Sequence of chain 1.A:
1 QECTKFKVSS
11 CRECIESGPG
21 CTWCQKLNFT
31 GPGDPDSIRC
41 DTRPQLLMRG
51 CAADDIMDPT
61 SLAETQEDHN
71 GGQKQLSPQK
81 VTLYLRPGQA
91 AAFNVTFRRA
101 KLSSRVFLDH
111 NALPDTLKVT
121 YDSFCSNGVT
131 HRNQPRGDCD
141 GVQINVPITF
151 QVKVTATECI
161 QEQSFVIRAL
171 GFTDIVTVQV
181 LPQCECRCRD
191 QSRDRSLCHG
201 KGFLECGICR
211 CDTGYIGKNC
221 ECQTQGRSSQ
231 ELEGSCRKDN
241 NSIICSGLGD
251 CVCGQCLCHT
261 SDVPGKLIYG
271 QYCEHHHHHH

The protein below binds the small molecule below.
Small molecule (SMILES): CC(=O)N[C@@H]1[C@@H](O)[C@H](O)[C@@H](CO)O[C@H]1O

Binding-site contacts:
Ligand atom C4 contacts residue ASN94 of chain 1.A at 4.1 Å.
Ligand atom C3 contacts residue GLN151 of chain 1.A at 3.9 Å.
Ligand atom C7 contacts residue GLN151 of chain 1.A at 3.8 Å.
Ligand atom C1 contacts residue GLN151 of chain 1.A at 4.3 Å.
Ligand atom C3 contacts residue ASN94 of chain 1.A at 3.6 Å.
Ligand atom C8 contacts residue GLN151 of chain 1.A at 3.7 Å.
Ligand atom N2 contacts residue GLN151 of chain 1.A at 3.0 Å (h-bond).
Ligand atom C1 contacts residue PHE124 of chain 1.A at 4.5 Å (hydrophobic).
Ligand atom C1 contacts residue THR149 of chain 1.A at 4.1 Å.
Ligand atom C5 contacts residue ASN94 of chain 1.A at 3.7 Å.
Ligand atom C1 contacts residue ASN94 of chain 1.A at 1.4 Å.
Ligand atom O5 contacts residue PHE124 of chain 1.A at 4.3 Å.
Ligand atom C8 contacts residue ASN94 of chain 1.A at 4.3 Å.
Ligand atom O3 contacts residue GLN151 of chain 1.A at 4.2 Å.
Ligand atom C8 contacts residue PHE93 of chain 1.A at 4.2 Å (hydrophobic).
Ligand atom C2 contacts residue GLN151 of chain 1.A at 3.9 Å.
Ligand atom C8 contacts residue ALA92 of chain 1.A at 3.7 Å (hydrophobic).
Ligand atom C7 contacts residue ASN94 of chain 1.A at 3.2 Å.
Ligand atom O5 contacts residue THR149 of chain 1.A at 3.7 Å.
Ligand atom O6 contacts residue THR149 of chain 1.A at 4.4 Å.
Ligand atom O7 contacts residue ASN94 of chain 1.A at 3.3 Å (h-bond).
Ligand atom C2 contacts residue ASN94 of chain 1.A at 2.2 Å.
Ligand atom O5 contacts residue ASN94 of chain 1.A at 2.4 Å (h-bond).
Ligand atom N2 contacts residue ASN94 of chain 1.A at 2.7 Å (h-bond).
Ligand atom C5 contacts residue PHE124 of chain 1.A at 3.7 Å (hydrophobic).
Ligand atom C6 contacts residue PHE124 of chain 1.A at 4.1 Å (hydrophobic).